Binding-site contacts:
Ligand atom C2 contacts residue FAD1 of chain 1.D at 3.5 Å.
Ligand atom C13 contacts residue FAD1 of chain 1.D at 3.7 Å.
Ligand atom N10 contacts residue PHE126 of chain 1.B at 3.8 Å.
Ligand atom C7 contacts residue PHE178 of chain 1.B at 3.5 Å (hydrophobic).
Ligand atom O17 contacts residue TRP105 of chain 1.A at 3.5 Å.
Ligand atom C9 contacts residue PHE178 of chain 1.B at 4.2 Å (hydrophobic).
Ligand atom C8 contacts residue PHE178 of chain 1.B at 3.7 Å (hydrophobic).
Ligand atom C4 contacts residue FAD1 of chain 1.D at 3.7 Å.
Ligand atom C1 contacts residue FAD1 of chain 1.D at 3.5 Å.
Ligand atom C14 contacts residue TYR155 of chain 1.A at 4.2 Å (hydrophobic).
Ligand atom C6 contacts residue GLY149 of chain 1.A at 3.7 Å.
Ligand atom C15 contacts residue FAD1 of chain 1.D at 3.5 Å.
Ligand atom C6 contacts residue GLY150 of chain 1.A at 3.6 Å.
Ligand atom O17 contacts residue FAD1 of chain 1.D at 3.5 Å.
Ligand atom C7 contacts residue FAD1 of chain 1.D at 3.4 Å.
Ligand atom C6 contacts residue FAD1 of chain 1.D at 3.8 Å.
Ligand atom C9 contacts residue TRP105 of chain 1.A at 4.3 Å (hydrophobic).
Ligand atom C15 contacts residue PHE178 of chain 1.B at 3.3 Å (hydrophobic).
Ligand atom C1 contacts residue GLY150 of chain 1.A at 4.3 Å.
Ligand atom N10 contacts residue FAD1 of chain 1.D at 3.6 Å.
Ligand atom C3 contacts residue FAD1 of chain 1.D at 3.5 Å.
Ligand atom C14 contacts residue MET154 of chain 1.A at 4.2 Å (hydrophobic).
Ligand atom C15 contacts residue PHE106 of chain 1.A at 4.3 Å (hydrophobic).
Ligand atom C2 contacts residue PHE178 of chain 1.B at 4.0 Å (hydrophobic).
Ligand atom O11 contacts residue ASN161 of chain 1.A at 4.1 Å.
Ligand atom C5 contacts residue GLY150 of chain 1.A at 4.3 Å.
Ligand atom C8 contacts residue TRP105 of chain 1.A at 3.7 Å (hydrophobic).
Ligand atom C14 contacts residue GLY150 of chain 1.A at 3.5 Å.
Ligand atom C9 contacts residue FAD1 of chain 1.D at 3.4 Å.
Ligand atom O11 contacts residue TYR155 of chain 1.A at 4.3 Å.
Ligand atom C5 contacts residue GLY149 of chain 1.A at 3.8 Å.
Ligand atom O17 contacts residue PHE126 of chain 1.B at 3.3 Å.
Ligand atom C5 contacts residue FAD1 of chain 1.D at 4.0 Å.
Ligand atom O11 contacts residue PHE178 of chain 1.B at 4.2 Å.
Ligand atom C14 contacts residue FAD1 of chain 1.D at 3.7 Å.
Ligand atom C14 contacts residue ASN161 of chain 1.A at 3.2 Å.
Ligand atom C9 contacts residue PHE126 of chain 1.B at 3.7 Å (hydrophobic).
Ligand atom C8 contacts residue FAD1 of chain 1.D at 3.5 Å.
Ligand atom O11 contacts residue FAD1 of chain 1.D at 3.5 Å (h-bond).
Ligand atom O12 contacts residue FAD1 of chain 1.D at 3.7 Å.

Sequence of chain 1.B:
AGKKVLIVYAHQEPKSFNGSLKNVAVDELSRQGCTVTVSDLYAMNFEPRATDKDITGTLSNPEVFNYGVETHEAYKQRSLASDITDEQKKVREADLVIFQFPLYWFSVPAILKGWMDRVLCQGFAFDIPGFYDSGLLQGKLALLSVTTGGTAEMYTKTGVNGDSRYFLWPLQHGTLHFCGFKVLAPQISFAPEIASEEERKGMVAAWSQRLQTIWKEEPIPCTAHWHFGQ

Sequence of chain 1.A:
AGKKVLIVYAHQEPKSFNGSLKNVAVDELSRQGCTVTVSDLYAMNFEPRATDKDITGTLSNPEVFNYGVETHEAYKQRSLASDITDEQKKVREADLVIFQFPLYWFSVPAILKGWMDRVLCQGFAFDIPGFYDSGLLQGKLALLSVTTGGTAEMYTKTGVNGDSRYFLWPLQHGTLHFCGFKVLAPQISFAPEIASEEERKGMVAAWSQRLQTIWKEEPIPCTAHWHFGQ

The small molecule below binds the protein below.
Small molecule (SMILES): COc1ccc(OC)c2c(C)cc(=O)[nH]c12